Sequence of chain 1.C:
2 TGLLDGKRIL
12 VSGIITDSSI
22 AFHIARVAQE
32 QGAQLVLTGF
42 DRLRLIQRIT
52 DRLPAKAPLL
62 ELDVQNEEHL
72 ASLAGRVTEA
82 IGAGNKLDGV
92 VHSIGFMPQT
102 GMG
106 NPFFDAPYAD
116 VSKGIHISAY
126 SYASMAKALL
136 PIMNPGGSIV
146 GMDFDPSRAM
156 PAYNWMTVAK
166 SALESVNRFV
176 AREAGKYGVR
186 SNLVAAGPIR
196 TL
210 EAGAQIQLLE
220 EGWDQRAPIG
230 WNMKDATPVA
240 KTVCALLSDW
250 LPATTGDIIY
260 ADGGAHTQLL

This small molecule binds to this protein.
Small molecule (SMILES): CC(=O)NCc1ccc(-n2nc(C(N)=O)c(Oc3ccc(Cl)cc3)cc2=O)cc1

Binding-site contacts:
Ligand atom C18 contacts residue PHE149 of chain 1.C at 3.6 Å (hydrophobic).
Ligand atom C9 contacts residue NAD1 of chain 1.J at 3.5 Å.
Ligand atom C10 contacts residue PHE149 of chain 1.C at 3.4 Å (hydrophobic).
Ligand atom CL contacts residue MET155 of chain 1.C at 3.8 Å.
Ligand atom O1 contacts residue NAD1 of chain 1.J at 2.7 Å (h-bond).
Ligand atom O contacts residue PHE97 of chain 1.C at 3.2 Å.
Ligand atom N3 contacts residue ILE194 of chain 1.C at 3.1 Å (h-bond).
Ligand atom C15 contacts residue TYR158 of chain 1.C at 3.7 Å (hydrophobic).
Ligand atom C5 contacts residue NAD1 of chain 1.J at 3.5 Å.
Ligand atom C2 contacts residue NAD1 of chain 1.J at 3.8 Å.
Ligand atom N3 contacts residue NAD1 of chain 1.J at 2.8 Å (h-bond).
Ligand atom C16 contacts residue MET155 of chain 1.C at 3.8 Å (hydrophobic).
Ligand atom C11 contacts residue TYR158 of chain 1.C at 3.8 Å (hydrophobic).
Ligand atom C18 contacts residue TRP222 of chain 1.C at 3.6 Å (hydrophobic).
Ligand atom C13 contacts residue TYR158 of chain 1.C at 3.5 Å (hydrophobic).
Ligand atom C15 contacts residue LEU218 of chain 1.C at 3.7 Å (hydrophobic).
Ligand atom CL contacts residue ASP150 of chain 1.C at 3.4 Å.
Ligand atom C19 contacts residue ALA191 of chain 1.C at 3.8 Å (hydrophobic).
Ligand atom O3 contacts residue NAD1 of chain 1.J at 3.4 Å (h-bond).
Ligand atom C19 contacts residue PRO193 of chain 1.C at 3.6 Å (hydrophobic).
Ligand atom C12 contacts residue TYR158 of chain 1.C at 3.8 Å (hydrophobic).
Ligand atom C8 contacts residue MET161 of chain 1.C at 3.8 Å (hydrophobic).
Ligand atom C7 contacts residue MET103 of chain 1.C at 3.7 Å (hydrophobic).
Ligand atom CL contacts residue TRP222 of chain 1.C at 3.5 Å.
Ligand atom C16 contacts residue PHE149 of chain 1.C at 3.6 Å (hydrophobic).
Ligand atom C12 contacts residue NAD1 of chain 1.J at 3.1 Å.
Ligand atom O contacts residue MET98 of chain 1.C at 3.0 Å (h-bond).
Ligand atom C13 contacts residue NAD1 of chain 1.J at 3.4 Å.
Ligand atom O2 contacts residue TYR158 of chain 1.C at 2.6 Å (h-bond).
Ligand atom C17 contacts residue PHE149 of chain 1.C at 3.6 Å (hydrophobic).
Ligand atom C10 contacts residue NAD1 of chain 1.J at 3.5 Å.
Ligand atom C4 contacts residue NAD1 of chain 1.J at 3.3 Å.
Ligand atom C18 contacts residue ALA191 of chain 1.C at 3.6 Å (hydrophobic).
Ligand atom C9 contacts residue PHE149 of chain 1.C at 3.7 Å (hydrophobic).
Ligand atom CL contacts residue PHE149 of chain 1.C at 3.7 Å.
Ligand atom N2 contacts residue NAD1 of chain 1.J at 3.6 Å.
Ligand atom O3 contacts residue PRO193 of chain 1.C at 3.6 Å.
Ligand atom C11 contacts residue NAD1 of chain 1.J at 3.2 Å.
Ligand atom C2 contacts residue GLY96 of chain 1.C at 3.4 Å.
Ligand atom O1 contacts residue PHE149 of chain 1.C at 3.2 Å.

Sequence of chain 1.D:
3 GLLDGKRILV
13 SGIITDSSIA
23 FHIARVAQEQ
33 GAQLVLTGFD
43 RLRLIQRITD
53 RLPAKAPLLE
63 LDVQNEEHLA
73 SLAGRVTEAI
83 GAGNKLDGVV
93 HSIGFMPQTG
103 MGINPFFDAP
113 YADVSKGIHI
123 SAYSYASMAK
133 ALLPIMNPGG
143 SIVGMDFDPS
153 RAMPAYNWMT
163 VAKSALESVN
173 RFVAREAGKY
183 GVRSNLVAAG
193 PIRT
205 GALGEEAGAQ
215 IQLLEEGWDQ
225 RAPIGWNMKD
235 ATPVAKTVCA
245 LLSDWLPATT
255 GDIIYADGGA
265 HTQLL